The small molecule below binds the protein below.
Small molecule (SMILES): CC(=O)N[C@@H]1[C@@H](O)[C@H](O)[C@@H](CO)O[C@H]1O

Binding-site contacts:
Ligand atom O5 contacts residue ASN53 of chain 1.A at 2.3 Å (h-bond).
Ligand atom C4 contacts residue ASN53 of chain 1.A at 4.2 Å.
Ligand atom N2 contacts residue LEU46 of chain 1.A at 4.4 Å.
Ligand atom C1 contacts residue ASN53 of chain 1.A at 1.4 Å.
Ligand atom C8 contacts residue LEU46 of chain 1.A at 3.9 Å (hydrophobic).
Ligand atom C7 contacts residue ASN53 of chain 1.A at 3.4 Å.
Ligand atom C7 contacts residue LEU46 of chain 1.A at 4.2 Å (hydrophobic).
Ligand atom N2 contacts residue ASN53 of chain 1.A at 3.0 Å (h-bond).
Ligand atom C3 contacts residue ASN53 of chain 1.A at 3.8 Å.
Ligand atom C2 contacts residue ASN53 of chain 1.A at 2.4 Å.
Ligand atom C8 contacts residue PRO48 of chain 1.A at 4.1 Å (hydrophobic).
Ligand atom O7 contacts residue ASN53 of chain 1.A at 3.3 Å (h-bond).
Ligand atom C5 contacts residue ASN53 of chain 1.A at 3.6 Å.

Sequence of chain 1.A:
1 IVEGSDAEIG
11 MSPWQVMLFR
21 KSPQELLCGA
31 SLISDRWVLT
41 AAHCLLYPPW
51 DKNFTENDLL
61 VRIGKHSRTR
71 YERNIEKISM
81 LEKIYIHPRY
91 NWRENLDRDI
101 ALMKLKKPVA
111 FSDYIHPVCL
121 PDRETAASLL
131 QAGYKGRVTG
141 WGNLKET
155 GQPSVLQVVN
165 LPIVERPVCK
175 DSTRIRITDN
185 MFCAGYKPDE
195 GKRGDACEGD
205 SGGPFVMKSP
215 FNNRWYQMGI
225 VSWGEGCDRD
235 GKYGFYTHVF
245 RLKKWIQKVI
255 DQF